Binding-site contacts:
Ligand atom S26 contacts residue TRP16 of chain 1.A at 4.3 Å.
Ligand atom C3 contacts residue ASN11 of chain 1.A at 4.4 Å.
Ligand atom O29 contacts residue HIS15 of chain 1.A at 3.6 Å.
Ligand atom O27 contacts residue PHE20 of chain 1.A at 3.8 Å.
Ligand atom O27 contacts residue TRP5 of chain 1.A at 3.6 Å.
Ligand atom S26 contacts residue ASP19 of chain 1.A at 3.6 Å (salt-bridge).
Ligand atom O29 contacts residue TRP16 of chain 1.A at 3.3 Å.
Ligand atom O29 contacts residue ASN11 of chain 1.A at 3.6 Å.
Ligand atom C25 contacts residue HIS4 of chain 1.A at 4.4 Å.
Ligand atom N28 contacts residue TRP16 of chain 1.A at 3.7 Å.
Ligand atom C31 contacts residue ASN11 of chain 1.A at 4.1 Å.
Ligand atom C30 contacts residue HIS15 of chain 1.A at 4.0 Å.
Ligand atom O1 contacts residue HIS4 of chain 1.A at 4.2 Å.
Ligand atom C2 contacts residue HIS10 of chain 1.A at 4.2 Å.
Ligand atom C30 contacts residue ASN11 of chain 1.A at 4.0 Å.
Ligand atom N28 contacts residue HIS15 of chain 1.A at 2.9 Å (h-bond).
Ligand atom C25 contacts residue ASP19 of chain 1.A at 3.9 Å.
Ligand atom O27 contacts residue ASP19 of chain 1.A at 3.5 Å (salt-bridge).
Ligand atom C3 contacts residue HIS10 of chain 1.A at 4.0 Å.
Ligand atom C24 contacts residue ASP19 of chain 1.A at 3.7 Å.
Ligand atom S26 contacts residue HIS15 of chain 1.A at 3.9 Å.
Ligand atom C23 contacts residue HIS4 of chain 1.A at 3.8 Å.
Ligand atom S26 contacts residue TRP5 of chain 1.A at 4.1 Å.
Ligand atom C24 contacts residue HIS4 of chain 1.A at 4.2 Å.
Ligand atom C30 contacts residue HIS4 of chain 1.A at 4.5 Å.
Ligand atom C2 contacts residue ASN11 of chain 1.A at 4.2 Å.
Ligand atom C2 contacts residue HIS4 of chain 1.A at 4.4 Å.
Ligand atom N28 contacts residue ASP19 of chain 1.A at 2.7 Å (salt-bridge).
Ligand atom C30 contacts residue HIS10 of chain 1.A at 4.1 Å.
Ligand atom C20 contacts residue HIS10 of chain 1.A at 4.0 Å.
Ligand atom C22 contacts residue HIS4 of chain 1.A at 4.5 Å.
Ligand atom N28 contacts residue LYS18 of chain 1.A at 4.1 Å.
Ligand atom C31 contacts residue HIS10 of chain 1.A at 3.6 Å.
Ligand atom O29 contacts residue TRP5 of chain 1.A at 3.7 Å.

Sequence of chain 1.A:
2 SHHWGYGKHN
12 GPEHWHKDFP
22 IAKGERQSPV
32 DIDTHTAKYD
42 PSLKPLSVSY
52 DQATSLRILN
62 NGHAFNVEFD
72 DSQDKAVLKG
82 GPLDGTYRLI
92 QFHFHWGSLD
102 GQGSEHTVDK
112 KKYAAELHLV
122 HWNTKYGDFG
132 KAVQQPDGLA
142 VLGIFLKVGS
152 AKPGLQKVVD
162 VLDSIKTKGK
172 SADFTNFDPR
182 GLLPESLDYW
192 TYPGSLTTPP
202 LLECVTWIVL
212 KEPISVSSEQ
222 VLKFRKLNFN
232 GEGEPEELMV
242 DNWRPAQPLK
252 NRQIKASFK

A protein and the small-molecule ligand that binds it are described below.
Small molecule (SMILES): NS(=O)(=O)c1ccc(OC[C@@H](O)C[Te]C[C@@H](O)COc2ccc(S(N)(=O)=O)cc2)cc1